A protein and the small-molecule ligand that binds it are described below.
Small molecule (SMILES): CSCC[C@H](NC(=O)[C@H](Cc1ccc(O)cc1)NC(=O)[C@H](CCCCN)NC(=O)[C@@H](N)CC1=CN=C2C=CC=CC12)C(=O)N[C@H](C(=O)N[C@H](CCSC)C(N)=O)C(C)C

Sequence of chain 1.A:
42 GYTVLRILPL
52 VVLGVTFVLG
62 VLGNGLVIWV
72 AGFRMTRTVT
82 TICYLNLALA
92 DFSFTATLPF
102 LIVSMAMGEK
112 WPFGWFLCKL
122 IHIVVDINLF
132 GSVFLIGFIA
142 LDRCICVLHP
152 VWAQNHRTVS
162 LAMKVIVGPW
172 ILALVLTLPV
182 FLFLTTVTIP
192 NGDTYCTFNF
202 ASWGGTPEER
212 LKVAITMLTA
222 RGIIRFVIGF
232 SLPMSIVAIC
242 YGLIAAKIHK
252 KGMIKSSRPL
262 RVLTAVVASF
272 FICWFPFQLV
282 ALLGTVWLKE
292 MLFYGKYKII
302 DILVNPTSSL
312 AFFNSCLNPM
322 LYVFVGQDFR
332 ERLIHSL

Binding-site contacts:
Ligand atom N contacts residue ASP302 of chain 1.A at 3.5 Å (salt-bridge).
Ligand atom NXT contacts residue ASP127 of chain 1.A at 3.5 Å (salt-bridge).
Ligand atom CH2 contacts residue LEU219 of chain 1.A at 3.7 Å (hydrophobic).
Ligand atom C contacts residue ARG222 of chain 1.A at 3.7 Å.
Ligand atom N contacts residue ASP127 of chain 1.A at 3.5 Å (salt-bridge).
Ligand atom CA contacts residue ASP302 of chain 1.A at 3.5 Å.
Ligand atom CZ2 contacts residue LEU219 of chain 1.A at 3.6 Å (hydrophobic).
Ligand atom O contacts residue PHE278 of chain 1.A at 3.1 Å.
Ligand atom NXT contacts residue ARG222 of chain 1.A at 3.0 Å (salt-bridge).
Ligand atom CB contacts residue ARG226 of chain 1.A at 3.5 Å.
Ligand atom N contacts residue ARG222 of chain 1.A at 3.6 Å.
Ligand atom CE1 contacts residue PHE199 of chain 1.A at 3.6 Å (hydrophobic).
Ligand atom CE2 contacts residue HIS123 of chain 1.A at 3.4 Å.
Ligand atom CZ3 contacts residue THR198 of chain 1.A at 3.4 Å.
Ligand atom CB contacts residue THR198 of chain 1.A at 3.4 Å.
Ligand atom CD contacts residue VAL305 of chain 1.A at 3.7 Å (hydrophobic).
Ligand atom O contacts residue ARG222 of chain 1.A at 3.0 Å (salt-bridge).
Ligand atom SD contacts residue LEU130 of chain 1.A at 3.7 Å.
Ligand atom C contacts residue ARG226 of chain 1.A at 3.4 Å.
Ligand atom NZ contacts residue GLU110 of chain 1.A at 2.5 Å (salt-bridge).
Ligand atom CD contacts residue ASP302 of chain 1.A at 3.6 Å.
Ligand atom OH contacts residue ARG222 of chain 1.A at 3.2 Å (salt-bridge).
Ligand atom N contacts residue ASP302 of chain 1.A at 3.3 Å (salt-bridge).
Ligand atom CE contacts residue GLU110 of chain 1.A at 3.7 Å.
Ligand atom CG1 contacts residue ASP127 of chain 1.A at 3.4 Å.
Ligand atom CH2 contacts residue PHE199 of chain 1.A at 3.6 Å (hydrophobic).
Ligand atom O contacts residue ARG226 of chain 1.A at 3.0 Å (salt-bridge).
Ligand atom OH contacts residue ASP127 of chain 1.A at 3.6 Å.
Ligand atom CG1 contacts residue LEU130 of chain 1.A at 3.7 Å (hydrophobic).
Ligand atom CE1 contacts residue ARG222 of chain 1.A at 3.5 Å.
Ligand atom N contacts residue ARG226 of chain 1.A at 3.5 Å (salt-bridge).
Ligand atom C contacts residue ARG226 of chain 1.A at 3.6 Å.
Ligand atom CZ contacts residue ARG222 of chain 1.A at 3.6 Å.
Ligand atom O contacts residue PHE131 of chain 1.A at 3.5 Å.
Ligand atom CD1 contacts residue PHE199 of chain 1.A at 3.5 Å (hydrophobic).
Ligand atom O contacts residue ARG226 of chain 1.A at 2.9 Å (salt-bridge).
Ligand atom CG contacts residue VAL305 of chain 1.A at 3.7 Å (hydrophobic).
Ligand atom CE contacts residue ASN306 of chain 1.A at 3.3 Å.
Ligand atom OH contacts residue LEU185 of chain 1.A at 3.6 Å.
Ligand atom CA contacts residue ARG226 of chain 1.A at 3.4 Å.